Binding-site contacts:
Ligand atom N13 contacts residue ILE105 of chain 1.A at 3.8 Å.
Ligand atom C08 contacts residue ILE105 of chain 1.A at 4.2 Å (hydrophobic).
Ligand atom N07 contacts residue ILE105 of chain 1.A at 4.1 Å.
Ligand atom C21 contacts residue PRO41 of chain 1.A at 3.4 Å (hydrophobic).
Ligand atom C11 contacts residue PRO41 of chain 1.A at 3.6 Å (hydrophobic).
Ligand atom C11 contacts residue VAL46 of chain 1.A at 3.9 Å (hydrophobic).
Ligand atom C20 contacts residue LEU53 of chain 1.A at 3.7 Å (hydrophobic).
Ligand atom C09 contacts residue ILE105 of chain 1.A at 3.8 Å (hydrophobic).
Ligand atom C08 contacts residue PRO41 of chain 1.A at 3.9 Å (hydrophobic).
Ligand atom N18 contacts residue ASN99 of chain 1.A at 4.1 Å.
Ligand atom C06 contacts residue TRP40 of chain 1.A at 4.0 Å (hydrophobic).
Ligand atom C06 contacts residue PRO41 of chain 1.A at 4.1 Å (hydrophobic).
Ligand atom O05 contacts residue TRP40 of chain 1.A at 3.6 Å.
Ligand atom C23 contacts residue PRO41 of chain 1.A at 4.1 Å (hydrophobic).
Ligand atom N13 contacts residue ASN99 of chain 1.A at 3.2 Å (h-bond).
Ligand atom N12 contacts residue ILE105 of chain 1.A at 3.8 Å.
Ligand atom C22 contacts residue LEU51 of chain 1.A at 3.8 Å (hydrophobic).
Ligand atom C11 contacts residue PHE42 of chain 1.A at 3.8 Å (hydrophobic).
Ligand atom N14 contacts residue ILE105 of chain 1.A at 3.8 Å.
Ligand atom N12 contacts residue ASN99 of chain 1.A at 3.7 Å.
Ligand atom BR01 contacts residue ASP104 of chain 1.A at 3.9 Å.
Ligand atom BR01 contacts residue ILE105 of chain 1.A at 3.7 Å.
Ligand atom C23 contacts residue LEU51 of chain 1.A at 4.0 Å (hydrophobic).
Ligand atom BR25 contacts residue LEU51 of chain 1.A at 3.9 Å.
Ligand atom C16 contacts residue ILE105 of chain 1.A at 3.8 Å (hydrophobic).
Ligand atom C10 contacts residue VAL46 of chain 1.A at 4.2 Å (hydrophobic).
Ligand atom N07 contacts residue PRO41 of chain 1.A at 4.0 Å.
Ligand atom C03 contacts residue TRP40 of chain 1.A at 3.5 Å (hydrophobic).
Ligand atom C20 contacts residue TYR98 of chain 1.A at 3.6 Å (hydrophobic).
Ligand atom C10 contacts residue ILE105 of chain 1.A at 3.9 Å (hydrophobic).
Ligand atom C03 contacts residue ILE105 of chain 1.A at 4.0 Å (hydrophobic).
Ligand atom BR01 contacts residue MET108 of chain 1.A at 3.6 Å.
Ligand atom C04 contacts residue TRP40 of chain 1.A at 3.8 Å (hydrophobic).
Ligand atom C20 contacts residue ASN99 of chain 1.A at 3.8 Å.
Ligand atom C21 contacts residue LEU51 of chain 1.A at 4.0 Å (hydrophobic).
Ligand atom C23 contacts residue TRP40 of chain 1.A at 3.8 Å (hydrophobic).
Ligand atom N12 contacts residue CYS95 of chain 1.A at 4.2 Å.
Ligand atom C19 contacts residue TYR98 of chain 1.A at 3.9 Å (hydrophobic).
Ligand atom C22 contacts residue PRO41 of chain 1.A at 3.5 Å (hydrophobic).
Ligand atom C19 contacts residue LEU53 of chain 1.A at 3.7 Å (hydrophobic).

Sequence of chain 1.A:
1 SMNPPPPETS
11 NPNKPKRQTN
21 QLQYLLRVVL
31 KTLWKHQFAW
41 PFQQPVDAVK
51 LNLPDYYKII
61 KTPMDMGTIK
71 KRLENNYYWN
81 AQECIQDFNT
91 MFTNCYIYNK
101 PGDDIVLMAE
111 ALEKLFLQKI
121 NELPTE

A small-molecule ligand and the protein it binds are described below.
Small molecule (SMILES): Cc1nnn(C2CCNCC2)c1-c1cccc(Oc2cc(Br)ccc2Br)n1